Binding-site contacts:
Ligand atom CI4 contacts residue NTN1 of chain 1.Y at 3.4 Å.
Ligand atom CI6 contacts residue NTN1 of chain 1.Y at 4.3 Å.
Ligand atom NI2 contacts residue NTN1 of chain 1.Y at 3.7 Å.
Ligand atom CI2 contacts residue NTN1 of chain 1.Y at 4.1 Å.
Ligand atom CI6 contacts residue LYS185 of chain 1.A at 2.6 Å.
Ligand atom CI3 contacts residue NTN1 of chain 1.Y at 3.6 Å.
Ligand atom CI5 contacts residue LYS185 of chain 1.A at 4.0 Å.
Ligand atom NI2 contacts residue LYS330 of chain 1.A at 4.3 Å.
Ligand atom CI5 contacts residue NTN1 of chain 1.Y at 4.2 Å.
Ligand atom CI2 contacts residue LYS185 of chain 1.A at 2.3 Å.
Ligand atom CI1 contacts residue LYS185 of chain 1.A at 1.3 Å.
Ligand atom NI1 contacts residue LYS185 of chain 1.A at 2.2 Å (salt-bridge).
Ligand atom CI3 contacts residue LYS185 of chain 1.A at 3.6 Å.

This small molecule binds to this protein.
Small molecule (SMILES): N=C(N)c1ccncc1

Sequence of chain 1.A:
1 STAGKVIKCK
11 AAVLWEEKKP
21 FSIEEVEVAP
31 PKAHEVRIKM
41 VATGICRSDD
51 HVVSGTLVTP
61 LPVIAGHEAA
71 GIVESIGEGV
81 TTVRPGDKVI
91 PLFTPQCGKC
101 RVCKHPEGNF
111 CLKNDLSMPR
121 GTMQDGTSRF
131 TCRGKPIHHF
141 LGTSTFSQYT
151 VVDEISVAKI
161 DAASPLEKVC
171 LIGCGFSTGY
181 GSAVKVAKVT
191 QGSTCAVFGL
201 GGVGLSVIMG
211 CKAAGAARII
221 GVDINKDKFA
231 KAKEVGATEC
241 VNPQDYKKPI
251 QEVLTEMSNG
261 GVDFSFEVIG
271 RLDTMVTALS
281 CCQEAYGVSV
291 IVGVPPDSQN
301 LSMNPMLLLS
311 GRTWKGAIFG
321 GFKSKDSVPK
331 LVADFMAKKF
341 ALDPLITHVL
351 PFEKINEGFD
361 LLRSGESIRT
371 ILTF